Sequence of chain 6.F:
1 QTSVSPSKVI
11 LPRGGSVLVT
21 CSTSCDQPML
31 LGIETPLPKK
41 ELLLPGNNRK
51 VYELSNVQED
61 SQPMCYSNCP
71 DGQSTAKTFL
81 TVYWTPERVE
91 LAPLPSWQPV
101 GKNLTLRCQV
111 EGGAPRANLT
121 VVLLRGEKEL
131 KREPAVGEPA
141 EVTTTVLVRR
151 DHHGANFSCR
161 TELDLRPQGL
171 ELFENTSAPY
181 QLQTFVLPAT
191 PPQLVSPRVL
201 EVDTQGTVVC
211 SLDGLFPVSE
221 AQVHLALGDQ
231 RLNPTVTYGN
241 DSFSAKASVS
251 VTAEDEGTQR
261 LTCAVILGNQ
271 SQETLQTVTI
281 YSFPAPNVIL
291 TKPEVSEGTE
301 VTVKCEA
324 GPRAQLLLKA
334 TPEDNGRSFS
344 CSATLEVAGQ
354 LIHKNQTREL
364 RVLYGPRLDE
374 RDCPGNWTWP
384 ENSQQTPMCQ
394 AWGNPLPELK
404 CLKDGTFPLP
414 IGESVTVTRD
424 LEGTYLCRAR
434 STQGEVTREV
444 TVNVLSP

The protein below binds the small molecule below.
Small molecule (SMILES): CC(=O)N[C@@H]1[C@@H](O)[C@H](O)[C@@H](CO)O[C@H]1O

Binding-site contacts:
Ligand atom O7 contacts residue ASN240 of chain 6.F at 3.0 Å (h-bond).
Ligand atom C3 contacts residue ASN240 of chain 6.F at 3.7 Å.
Ligand atom O7 contacts residue GLY239 of chain 6.F at 3.6 Å.
Ligand atom C8 contacts residue ASN240 of chain 6.F at 3.9 Å.
Ligand atom C2 contacts residue ASN240 of chain 6.F at 2.5 Å.
Ligand atom O5 contacts residue ASN240 of chain 6.F at 2.4 Å (h-bond).
Ligand atom C7 contacts residue ASN240 of chain 6.F at 3.2 Å.
Ligand atom N2 contacts residue ASN240 of chain 6.F at 2.8 Å (h-bond).
Ligand atom C5 contacts residue ASN240 of chain 6.F at 3.7 Å.
Ligand atom C1 contacts residue ASN240 of chain 6.F at 1.5 Å.
Ligand atom C4 contacts residue ASN240 of chain 6.F at 4.3 Å.